Sequence of chain 1.U:
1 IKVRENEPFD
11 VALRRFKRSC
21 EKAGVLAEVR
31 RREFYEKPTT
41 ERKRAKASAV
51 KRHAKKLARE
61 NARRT

A protein and the small-molecule ligand that binds it are described below.
Small molecule (SMILES): Nc1ccn([C@@H]2O[C@H](CO[P](=O)(O)O[C@H]3[C@@H](O)[C@H](n4ccc(N)nc4=O)O[C@@H]3CO[P](=O)(O)O[C@H]3[C@@H](O)[C@H](n4ccc(=O)[nH]c4=O)O[C@@H]3CO[P](=O)(O)O[C@H]3[C@@H](O)[C@H](n4ccc(N)nc4=O)O[C@@H]3COP(=O)=O)[C@@H](O[P](=O)(O)OC[C@H]3O[C@@H](n4ccc(=O)[nH]c4=O)[C@H](O)[C@@H]3O)[C@H]2O)c(=O)n1

Sequence of chain 1.BB:
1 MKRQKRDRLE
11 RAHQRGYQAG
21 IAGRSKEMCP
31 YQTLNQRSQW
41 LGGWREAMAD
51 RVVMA

Sequence of chain 1.R:
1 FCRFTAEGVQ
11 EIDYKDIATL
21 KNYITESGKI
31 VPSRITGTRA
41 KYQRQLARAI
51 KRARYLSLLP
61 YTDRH

Binding-site contacts:
Ligand atom O2 contacts residue LEU303 of chain 1.CB at 2.7 Å.
Ligand atom O4' contacts residue TYR290 of chain 1.CB at 3.5 Å.
Ligand atom OP2 contacts residue ARG341 of chain 1.CB at 2.2 Å (salt-bridge).
Ligand atom O2' contacts residue GLU301 of chain 1.CB at 3.5 Å (salt-bridge).
Ligand atom C6 contacts residue MET48 of chain 1.BB at 3.2 Å (hydrophobic).
Ligand atom O4' contacts residue HIS305 of chain 1.CB at 3.5 Å (h-bond).
Ligand atom O4' contacts residue LEU303 of chain 1.CB at 3.4 Å.
Ligand atom C1' contacts residue ASN286 of chain 1.CB at 3.4 Å.
Ligand atom N3 contacts residue ARG341 of chain 1.CB at 3.3 Å.
Ligand atom N1 contacts residue PHE293 of chain 1.CB at 3.5 Å.
Ligand atom N4 contacts residue ARG341 of chain 1.CB at 2.3 Å.
Ligand atom N3 contacts residue PHE293 of chain 1.CB at 3.5 Å.
Ligand atom C4 contacts residue GLU301 of chain 1.CB at 3.5 Å.
Ligand atom C4' contacts residue TYR290 of chain 1.CB at 3.4 Å (hydrophobic).
Ligand atom C5 contacts residue ARG341 of chain 1.CB at 2.2 Å.
Ligand atom C6 contacts residue ARG341 of chain 1.CB at 2.5 Å.
Ligand atom C1' contacts residue LEU303 of chain 1.CB at 3.3 Å (hydrophobic).
Ligand atom C6 contacts residue HIS305 of chain 1.CB at 3.0 Å.
Ligand atom C4' contacts residue TYR290 of chain 1.CB at 3.4 Å (hydrophobic).
Ligand atom O2 contacts residue ASN286 of chain 1.CB at 3.0 Å (h-bond).
Ligand atom OP1 contacts residue ARG45 of chain 1.BB at 2.4 Å (salt-bridge).
Ligand atom C5' contacts residue TYR290 of chain 1.CB at 3.1 Å (hydrophobic).
Ligand atom C5' contacts residue TYR290 of chain 1.CB at 3.4 Å (hydrophobic).
Ligand atom P contacts residue ARG341 of chain 1.CB at 3.4 Å.
Ligand atom C2 contacts residue LEU303 of chain 1.CB at 3.5 Å (hydrophobic).
Ligand atom O2 contacts residue ASN286 of chain 1.CB at 2.9 Å (h-bond).
Ligand atom C5 contacts residue GLU301 of chain 1.CB at 3.4 Å.
Ligand atom O5' contacts residue TYR290 of chain 1.CB at 3.5 Å (h-bond).
Ligand atom O2 contacts residue PHE293 of chain 1.CB at 3.1 Å.
Ligand atom N4 contacts residue GLU295 of chain 1.CB at 3.3 Å (salt-bridge).
Ligand atom OP2 contacts residue TRP44 of chain 1.BB at 3.5 Å.
Ligand atom C2 contacts residue PHE293 of chain 1.CB at 3.4 Å (hydrophobic).
Ligand atom O2' contacts residue ARG341 of chain 1.CB at 2.3 Å (salt-bridge).
Ligand atom C5 contacts residue HIS305 of chain 1.CB at 3.0 Å.
Ligand atom N1 contacts residue HIS305 of chain 1.CB at 3.2 Å (h-bond).
Ligand atom N4 contacts residue GLU301 of chain 1.CB at 3.0 Å (salt-bridge).
Ligand atom N4 contacts residue SER343 of chain 1.CB at 2.8 Å (h-bond).
Ligand atom N4 contacts residue ILE342 of chain 1.CB at 3.2 Å (h-bond).
Ligand atom O4' contacts residue ASN286 of chain 1.CB at 2.8 Å (h-bond).
Ligand atom C4 contacts residue ARG341 of chain 1.CB at 2.4 Å.

Sequence of chain 1.CB:
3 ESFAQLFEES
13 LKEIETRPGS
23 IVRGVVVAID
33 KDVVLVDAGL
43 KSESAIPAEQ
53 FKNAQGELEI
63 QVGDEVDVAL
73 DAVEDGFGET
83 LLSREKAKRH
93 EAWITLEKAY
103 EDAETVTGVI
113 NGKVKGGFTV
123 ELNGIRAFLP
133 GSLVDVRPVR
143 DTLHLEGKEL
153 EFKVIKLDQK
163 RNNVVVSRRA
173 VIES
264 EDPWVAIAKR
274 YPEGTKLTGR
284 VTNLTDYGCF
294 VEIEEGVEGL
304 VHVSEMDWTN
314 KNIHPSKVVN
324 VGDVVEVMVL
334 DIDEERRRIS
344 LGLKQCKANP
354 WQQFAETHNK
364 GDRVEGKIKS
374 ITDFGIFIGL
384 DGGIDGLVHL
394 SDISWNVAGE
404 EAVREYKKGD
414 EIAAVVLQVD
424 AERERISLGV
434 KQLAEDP